Sequence of chain 1.B:
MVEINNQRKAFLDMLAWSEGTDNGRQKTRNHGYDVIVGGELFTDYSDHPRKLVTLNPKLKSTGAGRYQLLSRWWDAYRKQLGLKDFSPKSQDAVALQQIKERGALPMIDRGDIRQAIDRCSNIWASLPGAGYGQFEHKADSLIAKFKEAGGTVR

Binding-site contacts:
Ligand atom O6 contacts residue GLY20 of chain 1.B at 3.8 Å.
Ligand atom C7 contacts residue GLN68 of chain 1.B at 3.5 Å.
Ligand atom O6 contacts residue PHE135 of chain 1.B at 2.6 Å (h-bond).
Ligand atom C2 contacts residue ARG25 of chain 1.B at 3.9 Å.
Ligand atom O4 contacts residue GLU19 of chain 1.B at 2.8 Å (salt-bridge).
Ligand atom C8 contacts residue GLY20 of chain 1.B at 4.0 Å.
Ligand atom C8 contacts residue GLN68 of chain 1.B at 3.7 Å.
Ligand atom C6 contacts residue PHE135 of chain 1.B at 4.0 Å (hydrophobic).
Ligand atom C7 contacts residue VAL37 of chain 1.B at 4.0 Å (hydrophobic).
Ligand atom C7 contacts residue ARG25 of chain 1.B at 3.1 Å.
Ligand atom O3 contacts residue GLN68 of chain 1.B at 2.7 Å (h-bond).
Ligand atom C7 contacts residue PHE135 of chain 1.B at 3.7 Å (hydrophobic).
Ligand atom O3 contacts residue PHE135 of chain 1.B at 3.6 Å.
Ligand atom C8 contacts residue VAL35 of chain 1.B at 3.8 Å (hydrophobic).
Ligand atom O3 contacts residue ARG25 of chain 1.B at 3.4 Å (salt-bridge).
Ligand atom N2 contacts residue GLN68 of chain 1.B at 3.5 Å (h-bond).
Ligand atom C1 contacts residue GLU19 of chain 1.B at 3.6 Å.
Ligand atom C3 contacts residue GLN68 of chain 1.B at 3.8 Å.
Ligand atom C6 contacts residue SER126 of chain 1.B at 3.9 Å.
Ligand atom C6 contacts residue GLN134 of chain 1.B at 3.6 Å.
Ligand atom O6 contacts residue SER126 of chain 1.B at 3.5 Å.
Ligand atom C3 contacts residue GLU19 of chain 1.B at 3.4 Å.
Ligand atom C7 contacts residue GLY38 of chain 1.B at 3.6 Å.
Ligand atom N2 contacts residue ARG25 of chain 1.B at 2.8 Å (salt-bridge).
Ligand atom O7 contacts residue GLN68 of chain 1.B at 4.0 Å.
Ligand atom C8 contacts residue ILE36 of chain 1.B at 3.9 Å (hydrophobic).
Ligand atom C2 contacts residue GLU19 of chain 1.B at 3.4 Å.
Ligand atom C3 contacts residue ARG25 of chain 1.B at 3.9 Å.
Ligand atom O3 contacts residue GLU19 of chain 1.B at 3.4 Å (salt-bridge).
Ligand atom O7 contacts residue VAL37 of chain 1.B at 3.3 Å.
Ligand atom O6 contacts residue GLN134 of chain 1.B at 3.9 Å.
Ligand atom C8 contacts residue ARG25 of chain 1.B at 2.9 Å.
Ligand atom C7 contacts residue GLU19 of chain 1.B at 4.0 Å.
Ligand atom C8 contacts residue GLY38 of chain 1.B at 3.7 Å.
Ligand atom C8 contacts residue VAL37 of chain 1.B at 4.0 Å (hydrophobic).
Ligand atom O3 contacts residue VAL37 of chain 1.B at 3.9 Å.
Ligand atom C4 contacts residue GLU19 of chain 1.B at 3.6 Å.
Ligand atom O7 contacts residue GLY38 of chain 1.B at 2.8 Å (h-bond).
Ligand atom N2 contacts residue GLU19 of chain 1.B at 2.9 Å (salt-bridge).
Ligand atom O7 contacts residue PHE135 of chain 1.B at 3.2 Å.

A small-molecule ligand and the protein it binds are described below.
Small molecule (SMILES): CC(=O)N[C@@H]1[C@@H](O)[C@H](O[C@@H]2O[C@H](CO)[C@@H](O[C@H]3O[C@H](CO)[C@@H](O[C@@H]4O[C@H](CO)[C@@H](O[C@@H]5O[C@H](CO)[C@@H](O[C@@H]6O[C@H](CO)[C@@H](O)[C@H](O)[C@H]6NC(C)=O)[C@H](O)[C@H]5NC(C)=O)[C@H](O)[C@H]4NC(C)=O)[C@H](O)[C@H]3NC(C)=O)[C@H](O)[C@H]2NC(C)=O)[C@@H](CO)O[C@H]1O